This small molecule binds to this protein.
Small molecule (SMILES): CC(=O)N[C@@H]1[C@@H](O)[C@H](O)[C@@H](CO)O[C@H]1O

Binding-site contacts:
Ligand atom C3 contacts residue ASN179 of chain 1.B at 3.9 Å.
Ligand atom C2 contacts residue ASN179 of chain 1.B at 2.6 Å.
Ligand atom N2 contacts residue PRO177 of chain 1.B at 4.0 Å.
Ligand atom N2 contacts residue ASN179 of chain 1.B at 3.1 Å (h-bond).
Ligand atom O3 contacts residue ASN229 of chain 1.B at 4.4 Å.
Ligand atom O7 contacts residue PRO177 of chain 1.B at 3.4 Å.
Ligand atom O5 contacts residue ASN179 of chain 1.B at 2.3 Å (h-bond).
Ligand atom O7 contacts residue ASN229 of chain 1.B at 3.5 Å (h-bond).
Ligand atom C8 contacts residue PRO177 of chain 1.B at 3.8 Å (hydrophobic).
Ligand atom C1 contacts residue ASN179 of chain 1.B at 1.4 Å.
Ligand atom C7 contacts residue PRO177 of chain 1.B at 3.5 Å (hydrophobic).
Ligand atom C7 contacts residue ASN179 of chain 1.B at 4.3 Å.
Ligand atom C5 contacts residue ASN179 of chain 1.B at 3.6 Å.
Ligand atom C4 contacts residue ASN179 of chain 1.B at 4.2 Å.

Sequence of chain 1.B:
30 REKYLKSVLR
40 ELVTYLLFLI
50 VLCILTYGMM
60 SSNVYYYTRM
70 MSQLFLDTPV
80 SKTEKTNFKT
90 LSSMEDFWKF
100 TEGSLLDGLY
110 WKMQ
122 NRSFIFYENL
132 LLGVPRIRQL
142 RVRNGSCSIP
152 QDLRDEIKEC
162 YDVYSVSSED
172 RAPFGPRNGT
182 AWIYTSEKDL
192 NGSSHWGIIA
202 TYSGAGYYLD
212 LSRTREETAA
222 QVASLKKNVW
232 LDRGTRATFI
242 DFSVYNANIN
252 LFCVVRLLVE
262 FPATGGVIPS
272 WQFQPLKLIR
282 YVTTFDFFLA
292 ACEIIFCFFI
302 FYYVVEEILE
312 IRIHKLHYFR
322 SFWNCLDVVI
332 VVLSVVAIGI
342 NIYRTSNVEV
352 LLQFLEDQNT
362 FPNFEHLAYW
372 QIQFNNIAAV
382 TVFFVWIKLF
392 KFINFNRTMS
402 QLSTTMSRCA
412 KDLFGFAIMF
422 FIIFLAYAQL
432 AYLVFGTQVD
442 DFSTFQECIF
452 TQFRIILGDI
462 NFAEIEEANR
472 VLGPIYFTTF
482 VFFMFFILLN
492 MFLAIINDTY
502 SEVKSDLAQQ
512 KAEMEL